Binding-site contacts:
Ligand atom O5 contacts residue ILE3 of chain 3.C at 4.1 Å.
Ligand atom C2 contacts residue GLY94 of chain 3.C at 3.5 Å.
Ligand atom C1 contacts residue GLY94 of chain 3.C at 3.3 Å.
Ligand atom O7 contacts residue ASN136 of chain 3.D at 3.5 Å (h-bond).
Ligand atom C3 contacts residue ASP2 of chain 3.C at 4.2 Å.
Ligand atom C2 contacts residue ASN136 of chain 3.D at 2.6 Å.
Ligand atom C4 contacts residue ASP2 of chain 3.C at 3.9 Å.
Ligand atom O3 contacts residue SER95 of chain 3.C at 3.1 Å (h-bond).
Ligand atom O2 contacts residue ASP2 of chain 3.C at 2.7 Å (salt-bridge).
Ligand atom N2 contacts residue SER95 of chain 3.C at 3.3 Å (h-bond).
Ligand atom C2 contacts residue ASP2 of chain 3.C at 3.5 Å.
Ligand atom N2 contacts residue ASN136 of chain 3.D at 3.1 Å (h-bond).
Ligand atom C1 contacts residue SER95 of chain 3.C at 4.3 Å.
Ligand atom C1 contacts residue ASP2 of chain 3.C at 3.5 Å.
Ligand atom N2 contacts residue GLN28 of chain 3.C at 4.1 Å.
Ligand atom C1 contacts residue ASN136 of chain 3.D at 1.4 Å.
Ligand atom O5 contacts residue GLN28 of chain 3.C at 4.2 Å.
Ligand atom C8 contacts residue TYR92 of chain 3.C at 3.8 Å (hydrophobic).
Ligand atom N2 contacts residue GLY94 of chain 3.C at 3.9 Å.
Ligand atom C8 contacts residue GLN28 of chain 3.C at 4.2 Å.
Ligand atom O4 contacts residue ASP2 of chain 3.C at 2.8 Å (salt-bridge).
Ligand atom C2 contacts residue SER95 of chain 3.C at 3.3 Å.
Ligand atom C3 contacts residue GLN28 of chain 3.C at 3.7 Å.
Ligand atom C5 contacts residue ILE3 of chain 3.C at 3.8 Å (hydrophobic).
Ligand atom C6 contacts residue ILE3 of chain 3.C at 3.6 Å (hydrophobic).
Ligand atom O5 contacts residue ASN136 of chain 3.D at 2.3 Å (h-bond).
Ligand atom C6 contacts residue GLN28 of chain 3.C at 4.3 Å.
Ligand atom C7 contacts residue GLN28 of chain 3.C at 4.2 Å.
Ligand atom C4 contacts residue ASN136 of chain 3.D at 4.3 Å.
Ligand atom C3 contacts residue SER95 of chain 3.C at 3.8 Å.
Ligand atom O5 contacts residue GLY94 of chain 3.C at 3.8 Å.
Ligand atom O5 contacts residue ASP2 of chain 3.C at 3.9 Å.
Ligand atom C5 contacts residue ASN136 of chain 3.D at 3.6 Å.
Ligand atom C3 contacts residue ASN136 of chain 3.D at 3.9 Å.
Ligand atom O3 contacts residue ILE3 of chain 3.C at 3.8 Å.
Ligand atom O7 contacts residue GLN28 of chain 3.C at 4.1 Å.
Ligand atom O3 contacts residue GLN28 of chain 3.C at 3.0 Å (h-bond).
Ligand atom O6 contacts residue GLN28 of chain 3.C at 3.9 Å.
Ligand atom C5 contacts residue ASP2 of chain 3.C at 4.3 Å.
Ligand atom C7 contacts residue ASN136 of chain 3.D at 3.7 Å.

Sequence of chain 3.C:
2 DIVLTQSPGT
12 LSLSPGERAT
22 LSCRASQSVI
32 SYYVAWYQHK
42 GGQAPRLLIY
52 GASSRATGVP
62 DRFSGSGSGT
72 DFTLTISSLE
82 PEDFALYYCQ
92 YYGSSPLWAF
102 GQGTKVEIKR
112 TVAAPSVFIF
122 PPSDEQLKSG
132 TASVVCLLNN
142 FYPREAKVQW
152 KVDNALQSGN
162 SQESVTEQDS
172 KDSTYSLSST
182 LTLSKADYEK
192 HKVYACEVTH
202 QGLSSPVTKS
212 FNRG

The small molecule below binds the protein below.
Small molecule (SMILES): CC(=O)N[C@H]1[C@H](O[C@H]2[C@H](O)[C@@H](NC(C)=O)CO[C@@H]2CO[C@@H]2O[C@@H](C)[C@@H](O)[C@@H](O)[C@@H]2O)O[C@H](CO)[C@@H](O[C@@H]2O[C@H](CO)[C@@H](O)[C@H](O)[C@@H]2O)[C@@H]1O

Sequence of chain 3.D:
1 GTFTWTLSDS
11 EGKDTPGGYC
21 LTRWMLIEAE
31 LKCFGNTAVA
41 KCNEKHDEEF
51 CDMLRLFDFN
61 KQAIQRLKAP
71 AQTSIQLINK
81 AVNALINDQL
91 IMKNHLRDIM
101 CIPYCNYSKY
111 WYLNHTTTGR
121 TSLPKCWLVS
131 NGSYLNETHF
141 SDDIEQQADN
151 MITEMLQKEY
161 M